This protein binds this small molecule.
Small molecule (SMILES): OC[C@H]1O[C@H](O)[C@H](O)[C@@H](O)[C@@H]1O

Sequence of chain 1.A:
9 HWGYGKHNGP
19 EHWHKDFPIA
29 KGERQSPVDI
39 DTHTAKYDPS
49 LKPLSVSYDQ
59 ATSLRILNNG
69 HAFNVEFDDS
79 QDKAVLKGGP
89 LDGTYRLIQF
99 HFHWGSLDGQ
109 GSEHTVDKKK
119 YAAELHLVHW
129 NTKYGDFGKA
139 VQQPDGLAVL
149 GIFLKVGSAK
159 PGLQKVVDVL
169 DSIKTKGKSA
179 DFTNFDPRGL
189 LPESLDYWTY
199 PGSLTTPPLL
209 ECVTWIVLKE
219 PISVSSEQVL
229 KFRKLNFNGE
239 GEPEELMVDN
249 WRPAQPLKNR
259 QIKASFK

Binding-site contacts:
Ligand atom O5 contacts residue LYS163 of chain 1.A at 3.4 Å.
Ligand atom C6 contacts residue ASN182 of chain 1.A at 4.5 Å.
Ligand atom C5 contacts residue LYS163 of chain 1.A at 4.4 Å.
Ligand atom O4 contacts residue THR181 of chain 1.A at 2.7 Å (h-bond).
Ligand atom O5 contacts residue PHE180 of chain 1.A at 4.2 Å.
Ligand atom O4 contacts residue PHE180 of chain 1.A at 3.6 Å.
Ligand atom C1 contacts residue LYS163 of chain 1.A at 4.2 Å.
Ligand atom C5 contacts residue THR181 of chain 1.A at 3.8 Å.
Ligand atom C6 contacts residue PHE183 of chain 1.A at 3.9 Å (hydrophobic).
Ligand atom C6 contacts residue LYS163 of chain 1.A at 4.1 Å.
Ligand atom C6 contacts residue THR181 of chain 1.A at 3.2 Å.
Ligand atom O6 contacts residue PHE183 of chain 1.A at 3.4 Å (h-bond).
Ligand atom O6 contacts residue THR181 of chain 1.A at 2.8 Å (h-bond).
Ligand atom C4 contacts residue THR181 of chain 1.A at 3.2 Å.
Ligand atom O6 contacts residue ASN182 of chain 1.A at 3.2 Å (h-bond).
Ligand atom O6 contacts residue LYS163 of chain 1.A at 3.6 Å.
Ligand atom O4 contacts residue ASP179 of chain 1.A at 3.9 Å.
Ligand atom C5 contacts residue PHE180 of chain 1.A at 3.7 Å (hydrophobic).
Ligand atom C6 contacts residue PHE180 of chain 1.A at 3.4 Å (hydrophobic).